Sequence of chain 1.A:
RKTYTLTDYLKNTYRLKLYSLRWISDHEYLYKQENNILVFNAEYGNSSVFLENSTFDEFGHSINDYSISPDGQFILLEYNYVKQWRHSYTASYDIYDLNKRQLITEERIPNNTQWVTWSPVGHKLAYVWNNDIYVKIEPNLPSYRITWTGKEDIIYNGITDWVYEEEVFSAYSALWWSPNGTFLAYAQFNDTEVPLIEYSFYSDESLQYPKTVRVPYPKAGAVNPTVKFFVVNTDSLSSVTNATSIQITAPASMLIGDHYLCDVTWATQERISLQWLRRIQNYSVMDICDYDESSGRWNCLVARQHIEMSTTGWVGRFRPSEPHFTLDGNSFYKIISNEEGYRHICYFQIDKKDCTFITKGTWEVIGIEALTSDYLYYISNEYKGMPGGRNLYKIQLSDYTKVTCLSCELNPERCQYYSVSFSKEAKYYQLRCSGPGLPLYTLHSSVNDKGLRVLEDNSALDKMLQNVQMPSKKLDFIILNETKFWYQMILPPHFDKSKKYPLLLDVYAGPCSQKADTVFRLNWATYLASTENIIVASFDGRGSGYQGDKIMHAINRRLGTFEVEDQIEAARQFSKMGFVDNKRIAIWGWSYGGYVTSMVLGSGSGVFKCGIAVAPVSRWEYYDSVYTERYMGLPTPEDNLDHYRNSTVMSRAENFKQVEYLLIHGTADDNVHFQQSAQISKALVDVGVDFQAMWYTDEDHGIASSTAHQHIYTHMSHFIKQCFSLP

The small molecule below binds the protein below.
Small molecule (SMILES): CC(=O)N[C@@H]1[C@@H](O)[C@H](O)[C@@H](CO)O[C@H]1O

Binding-site contacts:
Ligand atom O7 contacts residue SER60 of chain 1.A at 3.7 Å.
Ligand atom N2 contacts residue ASN54 of chain 1.A at 4.0 Å.
Ligand atom C7 contacts residue VAL52 of chain 1.A at 4.5 Å (hydrophobic).
Ligand atom C7 contacts residue SER61 of chain 1.A at 4.1 Å.
Ligand atom O7 contacts residue ASN59 of chain 1.A at 3.6 Å.
Ligand atom C2 contacts residue ASN54 of chain 1.A at 4.2 Å.
Ligand atom O5 contacts residue ASN59 of chain 1.A at 3.4 Å (h-bond).
Ligand atom O7 contacts residue SER61 of chain 1.A at 3.5 Å (h-bond).
Ligand atom C8 contacts residue GLU41 of chain 1.A at 4.2 Å.
Ligand atom C8 contacts residue VAL52 of chain 1.A at 3.8 Å (hydrophobic).
Ligand atom C1 contacts residue ASN54 of chain 1.A at 3.6 Å.
Ligand atom N2 contacts residue ASN59 of chain 1.A at 4.3 Å.
Ligand atom N2 contacts residue GLU41 of chain 1.A at 4.0 Å.
Ligand atom C7 contacts residue ASN59 of chain 1.A at 4.3 Å.
Ligand atom C3 contacts residue ASN54 of chain 1.A at 4.4 Å.
Ligand atom C2 contacts residue ASN59 of chain 1.A at 3.9 Å.
Ligand atom C1 contacts residue ASN59 of chain 1.A at 3.0 Å.
Ligand atom C8 contacts residue SER61 of chain 1.A at 3.1 Å.
Ligand atom O7 contacts residue VAL52 of chain 1.A at 4.0 Å.
Ligand atom C7 contacts residue GLU41 of chain 1.A at 4.4 Å.
Ligand atom O5 contacts residue ASN54 of chain 1.A at 4.4 Å.